Binding-site contacts:
Ligand atom O6 contacts residue TYR250 of chain 1.B at 3.6 Å.
Ligand atom C6 contacts residue ASN68 of chain 1.B at 3.7 Å.
Ligand atom O6 contacts residue ALA179 of chain 1.B at 3.3 Å.
Ligand atom O2 contacts residue HIS354 of chain 1.B at 3.0 Å (h-bond).
Ligand atom C2 contacts residue PHE351 of chain 1.B at 3.8 Å (hydrophobic).
Ligand atom C3 contacts residue GLU19 of chain 1.B at 3.7 Å.
Ligand atom O4 contacts residue ASN68 of chain 1.B at 3.7 Å.
Ligand atom C3 contacts residue ASN68 of chain 1.B at 3.8 Å.
Ligand atom C2 contacts residue HIS354 of chain 1.B at 3.5 Å.
Ligand atom C3 contacts residue ASP353 of chain 1.B at 3.8 Å.
Ligand atom O2 contacts residue ASN68 of chain 1.B at 2.7 Å (h-bond).
Ligand atom O5 contacts residue TRP175 of chain 1.B at 3.7 Å.
Ligand atom C4 contacts residue TRP175 of chain 1.B at 3.8 Å (hydrophobic).
Ligand atom O5 contacts residue PHE351 of chain 1.B at 3.3 Å.
Ligand atom O3 contacts residue ASP353 of chain 1.B at 2.7 Å (salt-bridge).
Ligand atom O3 contacts residue TRP175 of chain 1.B at 3.8 Å.
Ligand atom C2 contacts residue TRP175 of chain 1.B at 3.7 Å (hydrophobic).
Ligand atom O3 contacts residue HIS354 of chain 1.B at 3.2 Å (h-bond).
Ligand atom C4 contacts residue LYS17 of chain 1.B at 3.7 Å.
Ligand atom O6 contacts residue PHE351 of chain 1.B at 3.7 Å.
Ligand atom C6 contacts residue ASP285 of chain 1.B at 3.4 Å.
Ligand atom O5 contacts residue TYR250 of chain 1.B at 3.8 Å.
Ligand atom C1 contacts residue PHE351 of chain 1.B at 3.7 Å (hydrophobic).
Ligand atom C6 contacts residue TRP175 of chain 1.B at 3.9 Å (hydrophobic).
Ligand atom O3 contacts residue GLU19 of chain 1.B at 2.7 Å (salt-bridge).
Ligand atom C2 contacts residue ASN68 of chain 1.B at 3.7 Å.
Ligand atom C2 contacts residue GLU19 of chain 1.B at 3.2 Å.
Ligand atom C4 contacts residue ASP353 of chain 1.B at 3.4 Å.
Ligand atom O2 contacts residue GLU19 of chain 1.B at 2.7 Å (salt-bridge).
Ligand atom O4 contacts residue ASP353 of chain 1.B at 2.8 Å (salt-bridge).
Ligand atom O4 contacts residue PHE16 of chain 1.B at 3.8 Å.
Ligand atom C3 contacts residue LYS17 of chain 1.B at 3.7 Å.
Ligand atom C4 contacts residue ASP285 of chain 1.B at 3.5 Å.
Ligand atom C6 contacts residue TYR250 of chain 1.B at 3.6 Å (hydrophobic).
Ligand atom O4 contacts residue LYS17 of chain 1.B at 3.2 Å (salt-bridge).
Ligand atom O4 contacts residue ASP285 of chain 1.B at 2.7 Å (salt-bridge).
Ligand atom O4 contacts residue GLN178 of chain 1.B at 3.5 Å (h-bond).
Ligand atom C1 contacts residue TRP175 of chain 1.B at 3.6 Å (hydrophobic).
Ligand atom O3 contacts residue LYS17 of chain 1.B at 2.7 Å (salt-bridge).
Ligand atom O6 contacts residue ASN68 of chain 1.B at 3.3 Å (h-bond).

The small molecule below binds the protein below.
Small molecule (SMILES): OC[C@H]1O[C@H](OC[C@H]2O[C@H](O[C@H]3[C@H](O)[C@@H](O)[C@H](O)O[C@@H]3CO)[C@H](O)[C@@H](O)[C@@H]2O)[C@H](O)[C@@H](O)[C@@H]1O

Sequence of chain 1.B:
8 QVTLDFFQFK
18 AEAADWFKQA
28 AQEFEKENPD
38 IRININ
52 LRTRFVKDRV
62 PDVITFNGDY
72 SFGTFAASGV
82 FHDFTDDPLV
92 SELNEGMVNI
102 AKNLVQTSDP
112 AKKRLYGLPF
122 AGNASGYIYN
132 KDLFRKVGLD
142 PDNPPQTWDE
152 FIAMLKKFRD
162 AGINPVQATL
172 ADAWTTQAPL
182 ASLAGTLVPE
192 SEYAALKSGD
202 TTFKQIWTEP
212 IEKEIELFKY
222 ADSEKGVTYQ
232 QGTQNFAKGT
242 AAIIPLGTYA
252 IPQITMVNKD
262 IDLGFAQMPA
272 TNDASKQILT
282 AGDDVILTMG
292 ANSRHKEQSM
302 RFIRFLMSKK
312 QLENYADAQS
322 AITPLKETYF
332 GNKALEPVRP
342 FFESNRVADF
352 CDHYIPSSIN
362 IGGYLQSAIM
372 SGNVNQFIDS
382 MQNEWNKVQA